A protein and the small-molecule ligand that binds it are described below.
Small molecule (SMILES): CC(=O)N[C@H]1[C@H](O[C@H]2[C@H](O)[C@@H](NC(C)=O)CO[C@@H]2CO)O[C@H](CO)[C@@H](O)[C@@H]1O

Sequence of chain 2.C:
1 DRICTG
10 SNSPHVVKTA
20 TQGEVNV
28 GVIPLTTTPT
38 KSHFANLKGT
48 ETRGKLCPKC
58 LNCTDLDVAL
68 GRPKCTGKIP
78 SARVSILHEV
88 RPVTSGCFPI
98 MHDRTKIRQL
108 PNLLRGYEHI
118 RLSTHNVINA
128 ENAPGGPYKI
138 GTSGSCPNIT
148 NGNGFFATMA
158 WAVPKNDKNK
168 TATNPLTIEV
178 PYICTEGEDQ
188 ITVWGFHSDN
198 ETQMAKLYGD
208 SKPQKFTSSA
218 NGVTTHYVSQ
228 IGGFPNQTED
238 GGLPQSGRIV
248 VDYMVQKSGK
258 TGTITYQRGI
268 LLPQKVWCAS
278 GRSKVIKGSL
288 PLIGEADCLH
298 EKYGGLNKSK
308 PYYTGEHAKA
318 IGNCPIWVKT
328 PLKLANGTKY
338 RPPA

Binding-site contacts:
Ligand atom C1 contacts residue ASN333 of chain 2.C at 1.4 Å.
Ligand atom C2 contacts residue ASN333 of chain 2.C at 2.5 Å.
Ligand atom C7 contacts residue ILE30 of chain 2.C at 3.8 Å (hydrophobic).
Ligand atom C3 contacts residue ASN333 of chain 2.C at 3.9 Å.
Ligand atom C8 contacts residue ILE30 of chain 2.C at 3.9 Å (hydrophobic).
Ligand atom C5 contacts residue ASN333 of chain 2.C at 3.7 Å.
Ligand atom N2 contacts residue ILE30 of chain 2.C at 4.1 Å.
Ligand atom O5 contacts residue ASN333 of chain 2.C at 2.4 Å (h-bond).
Ligand atom O7 contacts residue ASN333 of chain 2.C at 3.9 Å.
Ligand atom C7 contacts residue ASN333 of chain 2.C at 3.8 Å.
Ligand atom N2 contacts residue ASN333 of chain 2.C at 3.0 Å (h-bond).
Ligand atom O7 contacts residue ILE30 of chain 2.C at 3.9 Å.
Ligand atom C4 contacts residue ASN333 of chain 2.C at 4.3 Å.